Binding-site contacts:
Ligand atom O3A contacts residue GLY250 of chain 1.A at 3.2 Å (h-bond).
Ligand atom O5' contacts residue GLY250 of chain 1.A at 3.9 Å.
Ligand atom O1B contacts residue GLY250 of chain 1.A at 3.6 Å (h-bond).
Ligand atom N1 contacts residue ASP205 of chain 1.A at 3.5 Å (salt-bridge).
Ligand atom N1 contacts residue ILE380 of chain 1.A at 3.3 Å.
Ligand atom O1B contacts residue LYS251 of chain 1.A at 3.0 Å (salt-bridge).
Ligand atom O3B contacts residue GLY248 of chain 1.A at 3.1 Å (h-bond).
Ligand atom O1B contacts residue THR249 of chain 1.A at 3.9 Å.
Ligand atom S1G contacts residue ARG359 of chain 1.F at 3.9 Å.
Ligand atom C4 contacts residue LEU253 of chain 1.A at 3.9 Å (hydrophobic).
Ligand atom O3G contacts residue PRO247 of chain 1.A at 3.7 Å.
Ligand atom O3G contacts residue ASN348 of chain 1.A at 3.5 Å (h-bond).
Ligand atom O2' contacts residue HIS384 of chain 1.A at 3.8 Å.
Ligand atom PB contacts residue MG1 of chain 1.H at 3.6 Å.
Ligand atom N3 contacts residue HIS384 of chain 1.A at 3.3 Å (h-bond).
Ligand atom C8 contacts residue GLY250 of chain 1.A at 3.8 Å.
Ligand atom N1 contacts residue LEU253 of chain 1.A at 3.9 Å.
Ligand atom N3 contacts residue LEU253 of chain 1.A at 3.8 Å.
Ligand atom O1B contacts residue GLY248 of chain 1.A at 3.8 Å.
Ligand atom O2G contacts residue MG1 of chain 1.H at 2.1 Å.
Ligand atom C2 contacts residue ASP205 of chain 1.A at 3.1 Å.
Ligand atom O2B contacts residue THR252 of chain 1.A at 3.3 Å (h-bond).
Ligand atom PG contacts residue MG1 of chain 1.H at 3.6 Å.
Ligand atom C2 contacts residue LEU253 of chain 1.A at 3.8 Å (hydrophobic).
Ligand atom N1 contacts residue GLY207 of chain 1.A at 3.5 Å (h-bond).
Ligand atom O4' contacts residue ALA409 of chain 1.A at 3.7 Å.
Ligand atom N7 contacts residue GLY250 of chain 1.A at 3.5 Å (h-bond).
Ligand atom O2A contacts residue THR252 of chain 1.A at 3.4 Å.
Ligand atom N6 contacts residue ILE380 of chain 1.A at 3.6 Å.
Ligand atom O2A contacts residue LYS251 of chain 1.A at 3.8 Å.
Ligand atom C8 contacts residue GLY248 of chain 1.A at 3.4 Å.
Ligand atom N7 contacts residue GLY248 of chain 1.A at 3.7 Å.
Ligand atom O2A contacts residue GLY250 of chain 1.A at 3.8 Å.
Ligand atom O2A contacts residue LEU253 of chain 1.A at 3.8 Å.
Ligand atom N6 contacts residue GLY207 of chain 1.A at 3.2 Å (h-bond).
Ligand atom O3A contacts residue GLY248 of chain 1.A at 3.8 Å.
Ligand atom PB contacts residue GLY248 of chain 1.A at 3.9 Å.
Ligand atom O2B contacts residue MG1 of chain 1.H at 2.2 Å.
Ligand atom C6 contacts residue ILE380 of chain 1.A at 3.6 Å (hydrophobic).
Ligand atom N7 contacts residue THR249 of chain 1.A at 3.6 Å.

Sequence of chain 1.A:
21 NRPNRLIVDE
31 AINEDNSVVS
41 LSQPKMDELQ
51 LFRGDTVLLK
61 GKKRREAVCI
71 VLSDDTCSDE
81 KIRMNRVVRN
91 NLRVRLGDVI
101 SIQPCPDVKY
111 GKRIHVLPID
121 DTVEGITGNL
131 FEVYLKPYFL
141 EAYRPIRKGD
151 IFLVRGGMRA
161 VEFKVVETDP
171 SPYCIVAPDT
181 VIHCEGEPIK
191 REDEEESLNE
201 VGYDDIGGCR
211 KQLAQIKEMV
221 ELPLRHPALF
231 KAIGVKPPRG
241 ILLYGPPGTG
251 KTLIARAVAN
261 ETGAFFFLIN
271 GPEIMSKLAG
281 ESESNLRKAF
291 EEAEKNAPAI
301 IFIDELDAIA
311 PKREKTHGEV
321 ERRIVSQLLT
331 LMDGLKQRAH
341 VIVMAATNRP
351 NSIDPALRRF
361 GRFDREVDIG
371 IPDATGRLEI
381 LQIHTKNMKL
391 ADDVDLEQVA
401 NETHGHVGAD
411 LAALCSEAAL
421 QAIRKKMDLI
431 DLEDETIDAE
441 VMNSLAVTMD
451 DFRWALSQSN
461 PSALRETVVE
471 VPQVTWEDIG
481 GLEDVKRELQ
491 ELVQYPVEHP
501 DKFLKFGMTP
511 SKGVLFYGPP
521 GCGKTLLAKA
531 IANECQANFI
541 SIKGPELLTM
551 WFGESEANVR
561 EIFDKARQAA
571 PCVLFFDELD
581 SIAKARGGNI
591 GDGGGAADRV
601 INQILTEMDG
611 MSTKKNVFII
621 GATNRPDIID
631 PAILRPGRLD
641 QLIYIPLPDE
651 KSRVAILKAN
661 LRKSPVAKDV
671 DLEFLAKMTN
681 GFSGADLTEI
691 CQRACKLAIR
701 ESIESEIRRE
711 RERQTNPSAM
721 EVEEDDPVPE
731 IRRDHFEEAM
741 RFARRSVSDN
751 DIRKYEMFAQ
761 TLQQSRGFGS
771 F

Sequence of chain 1.F:
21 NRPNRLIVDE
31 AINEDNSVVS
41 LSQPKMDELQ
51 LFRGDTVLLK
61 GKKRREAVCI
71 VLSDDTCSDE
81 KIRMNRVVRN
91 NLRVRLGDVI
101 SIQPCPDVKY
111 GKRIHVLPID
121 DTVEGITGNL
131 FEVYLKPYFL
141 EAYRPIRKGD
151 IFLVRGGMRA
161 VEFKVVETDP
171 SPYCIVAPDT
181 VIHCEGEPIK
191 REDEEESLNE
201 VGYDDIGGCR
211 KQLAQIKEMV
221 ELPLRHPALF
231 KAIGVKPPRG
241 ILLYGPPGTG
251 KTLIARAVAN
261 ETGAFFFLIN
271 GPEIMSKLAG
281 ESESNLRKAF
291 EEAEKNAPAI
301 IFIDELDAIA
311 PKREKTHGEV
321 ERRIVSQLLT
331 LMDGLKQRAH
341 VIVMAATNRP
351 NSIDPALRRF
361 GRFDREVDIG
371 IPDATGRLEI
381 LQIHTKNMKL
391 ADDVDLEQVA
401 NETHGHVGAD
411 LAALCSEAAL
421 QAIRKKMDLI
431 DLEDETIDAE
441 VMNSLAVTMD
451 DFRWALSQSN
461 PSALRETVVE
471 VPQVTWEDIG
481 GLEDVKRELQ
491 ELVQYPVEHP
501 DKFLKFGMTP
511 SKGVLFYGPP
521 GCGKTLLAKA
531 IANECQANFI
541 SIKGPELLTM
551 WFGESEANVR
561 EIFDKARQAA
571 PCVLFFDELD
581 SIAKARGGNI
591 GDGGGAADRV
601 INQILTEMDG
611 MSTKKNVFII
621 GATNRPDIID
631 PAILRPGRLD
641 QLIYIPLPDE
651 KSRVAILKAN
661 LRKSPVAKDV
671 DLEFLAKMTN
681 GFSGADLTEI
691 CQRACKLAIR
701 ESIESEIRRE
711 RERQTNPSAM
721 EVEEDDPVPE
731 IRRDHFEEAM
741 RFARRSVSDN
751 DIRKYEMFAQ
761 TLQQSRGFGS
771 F

This small molecule binds to this protein.
Small molecule (SMILES): Nc1ncnc2c1ncn2[C@@H]1O[C@H](COP(=O)(O)OP(=O)(O)OP(O)(O)=S)[C@@H](O)[C@H]1O